This small molecule binds to this protein.
Small molecule (SMILES): [H]/N=C(/N)c1cc(-c2ccccc2)c(N)s1

Binding-site contacts:
Ligand atom C8 contacts residue GLU44 of chain 1.A at 3.8 Å.
Ligand atom N2 contacts residue GLU19 of chain 1.A at 2.8 Å (salt-bridge).
Ligand atom S1 contacts residue SER8 of chain 1.B at 3.2 Å (h-bond).
Ligand atom C1 contacts residue LEU48 of chain 1.A at 4.2 Å (hydrophobic).
Ligand atom C10 contacts residue ASN47 of chain 1.A at 3.7 Å.
Ligand atom C1 contacts residue GLU19 of chain 1.A at 3.6 Å.
Ligand atom C10 contacts residue CYS43 of chain 1.A at 4.1 Å (hydrophobic).
Ligand atom C5 contacts residue ASN47 of chain 1.A at 4.4 Å.
Ligand atom C9 contacts residue GLY12 of chain 1.B at 3.8 Å.
Ligand atom C10 contacts residue LEU11 of chain 1.B at 3.6 Å (hydrophobic).
Ligand atom C8 contacts residue THR13 of chain 1.B at 4.2 Å.
Ligand atom C9 contacts residue THR13 of chain 1.B at 4.0 Å.
Ligand atom C4 contacts residue ASN47 of chain 1.A at 4.1 Å.
Ligand atom N3 contacts residue SER8 of chain 1.B at 3.2 Å (h-bond).
Ligand atom C7 contacts residue GLU44 of chain 1.A at 3.6 Å.
Ligand atom C9 contacts residue GLU44 of chain 1.A at 3.9 Å.
Ligand atom N2 contacts residue VAL51 of chain 1.A at 3.9 Å.
Ligand atom C11 contacts residue ASN47 of chain 1.A at 3.7 Å.
Ligand atom C11 contacts residue SER8 of chain 1.B at 3.6 Å.
Ligand atom S1 contacts residue ASN47 of chain 1.A at 3.9 Å.
Ligand atom N3 contacts residue LEU11 of chain 1.B at 3.0 Å (h-bond).
Ligand atom C4 contacts residue LEU11 of chain 1.B at 4.0 Å (hydrophobic).
Ligand atom N3 contacts residue ASN47 of chain 1.A at 3.7 Å.
Ligand atom C10 contacts residue GLU44 of chain 1.A at 3.7 Å.
Ligand atom C9 contacts residue LEU11 of chain 1.B at 4.0 Å (hydrophobic).
Ligand atom N3 contacts residue GLY12 of chain 1.B at 4.2 Å.
Ligand atom C3 contacts residue ASN47 of chain 1.A at 4.2 Å.
Ligand atom N1 contacts residue LEU48 of chain 1.A at 3.4 Å.
Ligand atom C6 contacts residue GLU44 of chain 1.A at 3.6 Å.
Ligand atom C6 contacts residue LEU11 of chain 1.B at 4.1 Å (hydrophobic).
Ligand atom N1 contacts residue GLU19 of chain 1.A at 2.8 Å (salt-bridge).
Ligand atom C2 contacts residue ASN47 of chain 1.A at 4.1 Å.
Ligand atom C5 contacts residue LEU11 of chain 1.B at 3.6 Å (hydrophobic).
Ligand atom C10 contacts residue GLY12 of chain 1.B at 4.2 Å.
Ligand atom C9 contacts residue CYS43 of chain 1.A at 3.9 Å (hydrophobic).
Ligand atom C11 contacts residue LEU11 of chain 1.B at 3.8 Å (hydrophobic).
Ligand atom N3 contacts residue GLN10 of chain 1.B at 2.8 Å (h-bond).
Ligand atom C11 contacts residue GLN10 of chain 1.B at 4.1 Å.
Ligand atom C5 contacts residue GLU44 of chain 1.A at 3.9 Å.
Ligand atom C3 contacts residue GLU44 of chain 1.A at 4.1 Å.

Sequence of chain 1.B:
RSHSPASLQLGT

Sequence of chain 1.A:
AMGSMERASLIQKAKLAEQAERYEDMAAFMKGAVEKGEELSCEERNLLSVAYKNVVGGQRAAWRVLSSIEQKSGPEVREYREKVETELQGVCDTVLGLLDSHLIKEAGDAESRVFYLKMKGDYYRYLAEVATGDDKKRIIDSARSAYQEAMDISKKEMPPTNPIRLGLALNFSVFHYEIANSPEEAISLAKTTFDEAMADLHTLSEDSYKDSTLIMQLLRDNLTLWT